This small molecule binds to this protein.
Small molecule (SMILES): CC(=O)N[C@@H]1[C@@H](O)[C@H](O)[C@@H](CO)O[C@H]1O

Sequence of chain 1.B:
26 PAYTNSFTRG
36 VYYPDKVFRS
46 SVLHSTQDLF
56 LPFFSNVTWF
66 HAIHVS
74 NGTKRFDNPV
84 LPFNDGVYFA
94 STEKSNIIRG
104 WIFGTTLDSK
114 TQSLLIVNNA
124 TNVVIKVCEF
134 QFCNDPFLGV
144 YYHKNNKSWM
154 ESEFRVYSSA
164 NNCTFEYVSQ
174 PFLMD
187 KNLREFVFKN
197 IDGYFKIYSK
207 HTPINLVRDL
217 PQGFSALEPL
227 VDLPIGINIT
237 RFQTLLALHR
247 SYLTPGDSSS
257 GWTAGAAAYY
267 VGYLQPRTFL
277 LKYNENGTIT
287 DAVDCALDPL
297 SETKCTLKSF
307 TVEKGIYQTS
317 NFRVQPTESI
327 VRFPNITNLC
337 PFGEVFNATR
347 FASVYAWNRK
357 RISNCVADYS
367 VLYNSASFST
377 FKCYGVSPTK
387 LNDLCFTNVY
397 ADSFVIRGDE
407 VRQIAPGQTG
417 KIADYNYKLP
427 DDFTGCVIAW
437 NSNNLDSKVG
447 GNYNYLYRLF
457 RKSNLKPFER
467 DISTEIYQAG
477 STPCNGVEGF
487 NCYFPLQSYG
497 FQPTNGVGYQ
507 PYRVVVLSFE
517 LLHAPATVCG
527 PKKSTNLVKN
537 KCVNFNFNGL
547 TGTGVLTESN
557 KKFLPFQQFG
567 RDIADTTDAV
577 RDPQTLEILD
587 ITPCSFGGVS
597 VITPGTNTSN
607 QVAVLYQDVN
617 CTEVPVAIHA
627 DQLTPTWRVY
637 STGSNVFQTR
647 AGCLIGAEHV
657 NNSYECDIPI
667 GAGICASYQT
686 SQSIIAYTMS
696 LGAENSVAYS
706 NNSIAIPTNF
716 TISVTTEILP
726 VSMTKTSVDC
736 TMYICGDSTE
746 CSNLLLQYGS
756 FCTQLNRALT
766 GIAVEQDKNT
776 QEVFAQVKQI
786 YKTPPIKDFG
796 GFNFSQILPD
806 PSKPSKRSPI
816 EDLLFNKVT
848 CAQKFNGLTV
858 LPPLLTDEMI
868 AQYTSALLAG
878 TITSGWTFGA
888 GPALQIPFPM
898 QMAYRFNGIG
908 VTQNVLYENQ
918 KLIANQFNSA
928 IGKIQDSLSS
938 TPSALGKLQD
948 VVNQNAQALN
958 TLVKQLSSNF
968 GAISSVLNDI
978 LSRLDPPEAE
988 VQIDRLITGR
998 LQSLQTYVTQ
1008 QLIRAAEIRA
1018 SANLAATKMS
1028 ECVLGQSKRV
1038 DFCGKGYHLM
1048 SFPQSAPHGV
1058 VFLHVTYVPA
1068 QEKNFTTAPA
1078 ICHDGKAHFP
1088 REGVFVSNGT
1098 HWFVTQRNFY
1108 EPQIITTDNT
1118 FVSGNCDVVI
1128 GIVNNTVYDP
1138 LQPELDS

Binding-site contacts:
Ligand atom O7 contacts residue ASN657 of chain 1.B at 3.0 Å (h-bond).
Ligand atom C1 contacts residue ASN657 of chain 1.B at 1.4 Å.
Ligand atom N2 contacts residue ASN657 of chain 1.B at 2.9 Å (h-bond).
Ligand atom C8 contacts residue ASN657 of chain 1.B at 4.3 Å.
Ligand atom O5 contacts residue ASN657 of chain 1.B at 2.4 Å (h-bond).
Ligand atom C4 contacts residue ASN657 of chain 1.B at 4.2 Å.
Ligand atom C3 contacts residue ASN657 of chain 1.B at 3.8 Å.
Ligand atom C5 contacts residue ASN657 of chain 1.B at 3.7 Å.
Ligand atom C2 contacts residue ASN657 of chain 1.B at 2.4 Å.
Ligand atom C7 contacts residue ASN657 of chain 1.B at 3.1 Å.